Sequence of chain 1.N:
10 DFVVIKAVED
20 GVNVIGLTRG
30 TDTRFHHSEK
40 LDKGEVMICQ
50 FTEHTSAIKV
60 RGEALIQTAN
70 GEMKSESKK

Binding-site contacts:
Ligand atom C contacts residue GLY29 of chain 1.N at 3.6 Å.
Ligand atom CA contacts residue SER55 of chain 1.N at 3.7 Å.
Ligand atom CE2 contacts residue CYS48 of chain 1.O at 4.0 Å (hydrophobic).
Ligand atom O contacts residue ARG28 of chain 1.N at 3.5 Å.
Ligand atom N contacts residue THR27 of chain 1.N at 3.0 Å (h-bond).
Ligand atom CB contacts residue SER55 of chain 1.N at 3.1 Å.
Ligand atom CD2 contacts residue THR54 of chain 1.O at 4.0 Å.
Ligand atom C contacts residue SER55 of chain 1.N at 3.4 Å.
Ligand atom CZ2 contacts residue THR54 of chain 1.O at 3.9 Å.
Ligand atom CH2 contacts residue GLY25 of chain 1.O at 3.4 Å.
Ligand atom OXT contacts residue THR54 of chain 1.O at 3.0 Å (h-bond).
Ligand atom CA contacts residue GLY29 of chain 1.N at 3.8 Å.
Ligand atom CE3 contacts residue HIS36 of chain 1.O at 3.9 Å.
Ligand atom NE1 contacts residue GLN49 of chain 1.O at 2.8 Å (h-bond).
Ligand atom CZ3 contacts residue GLY25 of chain 1.O at 3.7 Å.
Ligand atom O contacts residue SER55 of chain 1.N at 2.7 Å (h-bond).
Ligand atom O contacts residue GLY29 of chain 1.N at 3.2 Å (h-bond).
Ligand atom CE2 contacts residue GLN49 of chain 1.O at 4.0 Å.
Ligand atom CB contacts residue THR27 of chain 1.N at 3.9 Å.
Ligand atom OXT contacts residue GLY29 of chain 1.N at 4.0 Å.
Ligand atom CE2 contacts residue THR54 of chain 1.O at 4.0 Å.
Ligand atom C contacts residue THR54 of chain 1.O at 4.0 Å.
Ligand atom NE1 contacts residue CYS48 of chain 1.O at 3.6 Å.
Ligand atom O contacts residue THR51 of chain 1.O at 3.4 Å.
Ligand atom N contacts residue GLY29 of chain 1.N at 3.1 Å (h-bond).
Ligand atom CZ2 contacts residue ILE57 of chain 1.O at 3.6 Å (hydrophobic).
Ligand atom CH2 contacts residue ILE24 of chain 1.O at 3.7 Å (hydrophobic).
Ligand atom N contacts residue ASP31 of chain 1.N at 3.5 Å (salt-bridge).
Ligand atom CA contacts residue THR32 of chain 1.N at 3.2 Å.
Ligand atom OXT contacts residue HIS53 of chain 1.O at 3.8 Å.
Ligand atom CG contacts residue SER55 of chain 1.N at 3.9 Å.
Ligand atom CA contacts residue THR27 of chain 1.N at 3.9 Å.
Ligand atom OXT contacts residue THR51 of chain 1.O at 2.3 Å (h-bond).
Ligand atom N contacts residue THR32 of chain 1.N at 2.6 Å (h-bond).
Ligand atom O contacts residue THR27 of chain 1.N at 4.0 Å.
Ligand atom CZ3 contacts residue HIS36 of chain 1.O at 3.7 Å.
Ligand atom CB contacts residue THR32 of chain 1.N at 3.7 Å.
Ligand atom CD1 contacts residue GLN49 of chain 1.O at 3.3 Å.
Ligand atom CD1 contacts residue SER55 of chain 1.N at 3.6 Å.
Ligand atom C contacts residue THR51 of chain 1.O at 3.2 Å.

This small molecule binds to this protein.
Small molecule (SMILES): N[C@@H](Cc1c[nH]c2ccccc12)C(=O)O

Sequence of chain 1.O:
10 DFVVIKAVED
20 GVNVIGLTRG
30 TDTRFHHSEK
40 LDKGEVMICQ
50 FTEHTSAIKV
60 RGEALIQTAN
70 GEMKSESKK